Sequence of chain 1.F:
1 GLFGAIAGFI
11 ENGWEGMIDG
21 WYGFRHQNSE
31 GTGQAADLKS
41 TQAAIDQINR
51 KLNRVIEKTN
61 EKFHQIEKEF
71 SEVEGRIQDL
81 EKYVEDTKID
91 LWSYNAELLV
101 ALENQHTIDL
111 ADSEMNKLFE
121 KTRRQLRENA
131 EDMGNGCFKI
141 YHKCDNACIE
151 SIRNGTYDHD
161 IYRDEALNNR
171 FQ

Binding-site contacts:
Ligand atom C5 contacts residue SER151 of chain 1.F at 4.3 Å.
Ligand atom C1 contacts residue ASN154 of chain 1.F at 1.4 Å.
Ligand atom C2 contacts residue ASN154 of chain 1.F at 2.5 Å.
Ligand atom N2 contacts residue THR156 of chain 1.F at 3.5 Å.
Ligand atom C3 contacts residue THR156 of chain 1.F at 4.3 Å.
Ligand atom O5 contacts residue ASN154 of chain 1.F at 2.4 Å (h-bond).
Ligand atom C6 contacts residue ALA147 of chain 1.F at 3.6 Å (hydrophobic).
Ligand atom O6 contacts residue GLU150 of chain 1.F at 2.8 Å.
Ligand atom C6 contacts residue GLU150 of chain 1.F at 3.6 Å.
Ligand atom C5 contacts residue GLU150 of chain 1.F at 3.9 Å.
Ligand atom C2 contacts residue THR156 of chain 1.F at 3.8 Å.
Ligand atom O6 contacts residue ALA147 of chain 1.F at 4.3 Å.
Ligand atom C5 contacts residue ASN154 of chain 1.F at 3.7 Å.
Ligand atom O5 contacts residue GLU150 of chain 1.F at 2.8 Å.
Ligand atom O7 contacts residue ASN154 of chain 1.F at 3.0 Å.
Ligand atom C4 contacts residue ASN154 of chain 1.F at 4.2 Å.
Ligand atom O5 contacts residue ALA147 of chain 1.F at 4.4 Å.
Ligand atom O5 contacts residue SER151 of chain 1.F at 3.6 Å (h-bond).
Ligand atom C1 contacts residue GLU150 of chain 1.F at 3.5 Å.
Ligand atom C8 contacts residue ASN154 of chain 1.F at 4.5 Å.
Ligand atom C1 contacts residue SER151 of chain 1.F at 3.8 Å.
Ligand atom O5 contacts residue THR156 of chain 1.F at 4.3 Å.
Ligand atom C7 contacts residue ASN154 of chain 1.F at 3.2 Å.
Ligand atom C7 contacts residue THR156 of chain 1.F at 4.4 Å.
Ligand atom C3 contacts residue ASN154 of chain 1.F at 3.8 Å.
Ligand atom N2 contacts residue ASN154 of chain 1.F at 2.9 Å (h-bond).
Ligand atom C1 contacts residue THR156 of chain 1.F at 3.3 Å.
Ligand atom C5 contacts residue ALA147 of chain 1.F at 4.2 Å (hydrophobic).

This protein binds this small molecule.
Small molecule (SMILES): CC(=O)N[C@@H]1[C@@H](O)[C@H](O)[C@@H](CO)O[C@H]1O